Sequence of chain 1.A:
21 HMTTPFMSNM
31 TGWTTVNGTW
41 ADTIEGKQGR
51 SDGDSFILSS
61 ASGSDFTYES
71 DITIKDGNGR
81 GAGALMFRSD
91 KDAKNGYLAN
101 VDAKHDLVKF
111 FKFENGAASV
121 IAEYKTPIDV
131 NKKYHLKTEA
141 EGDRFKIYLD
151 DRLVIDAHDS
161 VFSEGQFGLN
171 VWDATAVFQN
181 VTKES

Binding-site contacts:
Ligand atom C5 contacts residue LYS109 of chain 1.A at 3.7 Å.
Ligand atom O3 contacts residue PHE113 of chain 1.A at 4.3 Å.
Ligand atom C4 contacts residue TRP172 of chain 1.A at 3.7 Å (hydrophobic).
Ligand atom C3 contacts residue ALA118 of chain 1.A at 4.5 Å (hydrophobic).
Ligand atom C6 contacts residue ASN100 of chain 1.A at 3.4 Å.
Ligand atom O6 contacts residue ALA82 of chain 1.A at 4.3 Å.
Ligand atom C6 contacts residue TRP172 of chain 1.A at 3.8 Å (hydrophobic).
Ligand atom C5 contacts residue TRP172 of chain 1.A at 3.9 Å (hydrophobic).
Ligand atom C4 contacts residue ASP54 of chain 1.A at 3.5 Å.
Ligand atom O4 contacts residue ASP54 of chain 1.A at 2.6 Å (salt-bridge).
Ligand atom C1 contacts residue LYS109 of chain 1.A at 3.6 Å.
Ligand atom O1 contacts residue VAL120 of chain 1.A at 3.9 Å.
Ligand atom C5 contacts residue ASN100 of chain 1.A at 3.9 Å.
Ligand atom C5 contacts residue PHE111 of chain 1.A at 3.9 Å (hydrophobic).
Ligand atom O5 contacts residue LYS109 of chain 1.A at 2.8 Å (salt-bridge).
Ligand atom O3 contacts residue ALA118 of chain 1.A at 4.5 Å.
Ligand atom O6 contacts residue LYS109 of chain 1.A at 3.0 Å (salt-bridge).
Ligand atom C2 contacts residue LYS109 of chain 1.A at 3.8 Å.
Ligand atom C3 contacts residue ASP54 of chain 1.A at 3.6 Å.
Ligand atom O1 contacts residue LYS109 of chain 1.A at 2.8 Å (salt-bridge).
Ligand atom O3 contacts residue ASP54 of chain 1.A at 2.6 Å (salt-bridge).
Ligand atom O6 contacts residue ASN100 of chain 1.A at 3.0 Å (h-bond).
Ligand atom C6 contacts residue LYS109 of chain 1.A at 3.9 Å.
Ligand atom O4 contacts residue TRP172 of chain 1.A at 3.5 Å.
Ligand atom O6 contacts residue ASP102 of chain 1.A at 2.6 Å (salt-bridge).
Ligand atom O6 contacts residue HIS105 of chain 1.A at 4.5 Å.
Ligand atom O3 contacts residue TRP172 of chain 1.A at 4.1 Å.
Ligand atom C6 contacts residue ALA82 of chain 1.A at 4.0 Å (hydrophobic).
Ligand atom O4 contacts residue HIS105 of chain 1.A at 3.2 Å.
Ligand atom C4 contacts residue PHE111 of chain 1.A at 4.0 Å (hydrophobic).
Ligand atom C4 contacts residue HIS105 of chain 1.A at 4.5 Å.
Ligand atom C1 contacts residue ALA118 of chain 1.A at 3.6 Å (hydrophobic).
Ligand atom O4 contacts residue ASN170 of chain 1.A at 4.2 Å.
Ligand atom C6 contacts residue ASP102 of chain 1.A at 3.4 Å.
Ligand atom O4 contacts residue PHE111 of chain 1.A at 3.4 Å.
Ligand atom C3 contacts residue PHE111 of chain 1.A at 4.0 Å (hydrophobic).
Ligand atom C1 contacts residue PHE111 of chain 1.A at 4.1 Å (hydrophobic).

A small-molecule ligand and the protein it binds are described below.
Small molecule (SMILES): OC[C@H]1O[C@@](CO)(OC[C@H]2O[C@](O)(CO)[C@@H](O)[C@@H]2O)[C@@H](O)[C@@H]1O